A protein and the small-molecule ligand that binds it are described below.
Small molecule (SMILES): CC(=O)N[C@H]1[C@H](O[C@H]2[C@H](O)[C@@H](NC(C)=O)CO[C@@H]2CO)O[C@H](CO)[C@@H](O[C@@H]2O[C@H](CO)[C@@H](O)[C@H](O[C@H]3O[C@H](CO)[C@@H](O)[C@H](O)[C@@H]3O)[C@@H]2O)[C@@H]1O

Binding-site contacts:
Ligand atom O7 contacts residue GLU5 of chain 1.A at 4.1 Å.
Ligand atom C1 contacts residue GLY18 of chain 1.A at 4.2 Å.
Ligand atom C7 contacts residue THR4 of chain 1.A at 3.6 Å.
Ligand atom C8 contacts residue SER22 of chain 1.A at 4.1 Å.
Ligand atom C7 contacts residue ASN15 of chain 1.A at 3.6 Å.
Ligand atom C2 contacts residue VAL20 of chain 1.A at 3.7 Å (hydrophobic).
Ligand atom C8 contacts residue THR4 of chain 1.A at 3.6 Å.
Ligand atom C1 contacts residue ASN15 of chain 1.A at 1.3 Å.
Ligand atom C8 contacts residue GLY18 of chain 1.A at 3.5 Å.
Ligand atom C5 contacts residue ASN15 of chain 1.A at 3.5 Å.
Ligand atom O5 contacts residue GLY18 of chain 1.A at 3.7 Å.
Ligand atom N2 contacts residue VAL20 of chain 1.A at 3.1 Å (h-bond).
Ligand atom O7 contacts residue THR4 of chain 1.A at 3.6 Å.
Ligand atom C8 contacts residue VAL20 of chain 1.A at 3.7 Å (hydrophobic).
Ligand atom C3 contacts residue VAL20 of chain 1.A at 3.8 Å (hydrophobic).
Ligand atom O6 contacts residue ASN15 of chain 1.A at 4.2 Å.
Ligand atom C5 contacts residue GLY18 of chain 1.A at 3.6 Å.
Ligand atom C8 contacts residue PHE9 of chain 1.A at 3.9 Å (hydrophobic).
Ligand atom O7 contacts residue ARG21 of chain 1.A at 3.2 Å (salt-bridge).
Ligand atom C2 contacts residue ASN15 of chain 1.A at 2.3 Å.
Ligand atom C7 contacts residue GLY18 of chain 1.A at 4.1 Å.
Ligand atom C3 contacts residue ASN15 of chain 1.A at 3.6 Å.
Ligand atom N2 contacts residue ASN15 of chain 1.A at 2.9 Å (h-bond).
Ligand atom C7 contacts residue ARG21 of chain 1.A at 3.9 Å.
Ligand atom C6 contacts residue GLY18 of chain 1.A at 4.0 Å.
Ligand atom O7 contacts residue GLY18 of chain 1.A at 4.3 Å.
Ligand atom O6 contacts residue GLY18 of chain 1.A at 4.4 Å.
Ligand atom O7 contacts residue ASN15 of chain 1.A at 3.9 Å.
Ligand atom C7 contacts residue VAL20 of chain 1.A at 4.1 Å (hydrophobic).
Ligand atom C8 contacts residue ARG21 of chain 1.A at 3.8 Å.
Ligand atom C6 contacts residue ASN15 of chain 1.A at 4.5 Å.
Ligand atom O5 contacts residue ASN15 of chain 1.A at 2.2 Å (h-bond).
Ligand atom N2 contacts residue THR4 of chain 1.A at 4.3 Å.
Ligand atom C1 contacts residue VAL20 of chain 1.A at 3.6 Å (hydrophobic).
Ligand atom C4 contacts residue ASN15 of chain 1.A at 4.0 Å.

Sequence of chain 1.A:
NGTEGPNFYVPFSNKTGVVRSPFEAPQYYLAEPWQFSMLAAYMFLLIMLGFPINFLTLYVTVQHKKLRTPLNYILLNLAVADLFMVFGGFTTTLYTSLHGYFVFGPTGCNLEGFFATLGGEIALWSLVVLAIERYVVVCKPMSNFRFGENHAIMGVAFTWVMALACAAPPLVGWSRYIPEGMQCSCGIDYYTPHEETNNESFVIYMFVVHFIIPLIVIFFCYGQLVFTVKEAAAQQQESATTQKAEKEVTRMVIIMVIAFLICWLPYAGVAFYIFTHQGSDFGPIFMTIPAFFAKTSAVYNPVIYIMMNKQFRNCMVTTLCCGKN